Sequence of chain 1.A:
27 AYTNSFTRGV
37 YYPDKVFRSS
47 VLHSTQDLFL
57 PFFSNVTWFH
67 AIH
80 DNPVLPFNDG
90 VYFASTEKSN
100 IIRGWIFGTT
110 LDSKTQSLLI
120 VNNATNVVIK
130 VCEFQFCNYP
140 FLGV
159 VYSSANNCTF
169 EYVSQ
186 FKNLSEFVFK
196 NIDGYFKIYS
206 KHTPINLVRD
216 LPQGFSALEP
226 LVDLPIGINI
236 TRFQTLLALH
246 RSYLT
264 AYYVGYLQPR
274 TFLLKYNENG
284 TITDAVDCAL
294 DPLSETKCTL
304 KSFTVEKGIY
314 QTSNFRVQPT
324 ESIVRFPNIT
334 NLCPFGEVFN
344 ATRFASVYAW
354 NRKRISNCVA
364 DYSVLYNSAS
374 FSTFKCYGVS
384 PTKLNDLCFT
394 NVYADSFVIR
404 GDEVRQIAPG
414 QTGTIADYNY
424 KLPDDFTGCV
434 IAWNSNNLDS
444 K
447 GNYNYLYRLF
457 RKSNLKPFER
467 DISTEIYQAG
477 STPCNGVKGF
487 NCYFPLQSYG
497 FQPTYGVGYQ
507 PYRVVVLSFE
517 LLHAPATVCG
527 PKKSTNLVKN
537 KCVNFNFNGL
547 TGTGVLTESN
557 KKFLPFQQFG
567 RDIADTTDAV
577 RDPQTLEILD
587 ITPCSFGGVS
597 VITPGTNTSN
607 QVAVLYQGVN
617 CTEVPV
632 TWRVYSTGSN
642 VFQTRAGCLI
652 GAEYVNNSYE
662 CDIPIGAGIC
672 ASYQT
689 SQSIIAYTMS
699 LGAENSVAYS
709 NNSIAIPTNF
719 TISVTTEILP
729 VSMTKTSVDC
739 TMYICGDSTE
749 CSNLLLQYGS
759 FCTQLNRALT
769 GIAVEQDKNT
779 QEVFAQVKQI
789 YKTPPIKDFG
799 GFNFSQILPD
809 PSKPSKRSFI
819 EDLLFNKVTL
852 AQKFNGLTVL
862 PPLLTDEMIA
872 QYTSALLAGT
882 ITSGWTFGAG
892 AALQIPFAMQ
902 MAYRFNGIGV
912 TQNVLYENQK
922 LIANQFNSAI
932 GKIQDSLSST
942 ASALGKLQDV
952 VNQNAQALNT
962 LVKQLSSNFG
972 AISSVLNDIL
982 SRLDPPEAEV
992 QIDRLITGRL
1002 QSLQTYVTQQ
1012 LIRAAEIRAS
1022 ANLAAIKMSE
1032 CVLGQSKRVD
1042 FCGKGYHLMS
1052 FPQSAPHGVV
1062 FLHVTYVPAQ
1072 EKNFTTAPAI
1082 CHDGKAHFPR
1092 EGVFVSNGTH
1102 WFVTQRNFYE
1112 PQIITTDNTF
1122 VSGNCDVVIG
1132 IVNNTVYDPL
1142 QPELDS

Binding-site contacts:
Ligand atom C8 contacts residue VAL1133 of chain 1.A at 4.1 Å (hydrophobic).
Ligand atom C2 contacts residue ASN1134 of chain 1.A at 2.6 Å.
Ligand atom C3 contacts residue ASN1134 of chain 1.A at 3.9 Å.
Ligand atom C8 contacts residue ASN1134 of chain 1.A at 3.8 Å.
Ligand atom C4 contacts residue ASN1134 of chain 1.A at 4.3 Å.
Ligand atom C7 contacts residue ASN1134 of chain 1.A at 3.3 Å.
Ligand atom O5 contacts residue ASN1134 of chain 1.A at 2.5 Å (h-bond).
Ligand atom O7 contacts residue ASN1134 of chain 1.A at 3.2 Å (h-bond).
Ligand atom N2 contacts residue ASN1134 of chain 1.A at 3.0 Å (h-bond).
Ligand atom C8 contacts residue ILE1132 of chain 1.A at 4.1 Å (hydrophobic).
Ligand atom C1 contacts residue ASN1134 of chain 1.A at 1.6 Å.
Ligand atom C5 contacts residue ASN1134 of chain 1.A at 3.8 Å.

This small molecule binds to this protein.
Small molecule (SMILES): CC(=O)N[C@H]1[C@H](O[C@H]2[C@H](O)[C@@H](NC(C)=O)CO[C@@H]2CO)O[C@H](CO)[C@@H](O)[C@@H]1O